Sequence of chain 1.D:
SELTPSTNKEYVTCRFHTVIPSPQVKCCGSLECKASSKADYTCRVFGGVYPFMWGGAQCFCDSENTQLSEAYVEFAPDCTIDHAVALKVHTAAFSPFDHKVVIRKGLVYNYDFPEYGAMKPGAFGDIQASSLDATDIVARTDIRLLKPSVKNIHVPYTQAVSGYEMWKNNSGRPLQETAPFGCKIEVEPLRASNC

A protein and the small-molecule ligand that binds it are described below.
Small molecule (SMILES): CC(=O)N[C@@H]1[C@@H](O)[C@H](O)[C@@H](CO)O[C@H]1O

Binding-site contacts:
Ligand atom C8 contacts residue ASN305 of chain 1.D at 3.7 Å.
Ligand atom O5 contacts residue ASN306 of chain 1.D at 3.4 Å (h-bond).
Ligand atom C2 contacts residue ASN305 of chain 1.D at 2.5 Å.
Ligand atom O7 contacts residue ASN305 of chain 1.D at 3.4 Å (h-bond).
Ligand atom C1 contacts residue ASN305 of chain 1.D at 1.4 Å.
Ligand atom C4 contacts residue ASN305 of chain 1.D at 4.2 Å.
Ligand atom C5 contacts residue ASN305 of chain 1.D at 3.6 Å.
Ligand atom O5 contacts residue ASN305 of chain 1.D at 2.3 Å (h-bond).
Ligand atom C7 contacts residue ASN305 of chain 1.D at 3.3 Å.
Ligand atom C2 contacts residue ASN306 of chain 1.D at 4.4 Å.
Ligand atom C3 contacts residue ASN305 of chain 1.D at 3.8 Å.
Ligand atom C1 contacts residue ASN306 of chain 1.D at 3.7 Å.
Ligand atom N2 contacts residue ASN305 of chain 1.D at 2.9 Å (h-bond).